Sequence of chain 1.A:
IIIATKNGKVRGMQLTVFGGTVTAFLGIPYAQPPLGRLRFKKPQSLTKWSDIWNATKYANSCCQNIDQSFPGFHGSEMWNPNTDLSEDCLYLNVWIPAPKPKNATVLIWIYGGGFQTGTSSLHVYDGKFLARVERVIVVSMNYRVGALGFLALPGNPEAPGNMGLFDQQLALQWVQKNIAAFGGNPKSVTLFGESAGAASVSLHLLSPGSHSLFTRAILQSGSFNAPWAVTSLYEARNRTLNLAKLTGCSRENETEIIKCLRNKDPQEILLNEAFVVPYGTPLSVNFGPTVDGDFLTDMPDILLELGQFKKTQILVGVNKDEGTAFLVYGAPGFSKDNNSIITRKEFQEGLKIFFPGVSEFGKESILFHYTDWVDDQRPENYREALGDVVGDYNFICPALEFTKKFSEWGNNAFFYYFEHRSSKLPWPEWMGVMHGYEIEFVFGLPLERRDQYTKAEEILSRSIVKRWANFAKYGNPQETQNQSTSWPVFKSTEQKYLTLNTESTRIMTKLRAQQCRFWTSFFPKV

Binding-site contacts:
Ligand atom O5 contacts residue ASN256 of chain 1.A at 2.4 Å (h-bond).
Ligand atom C3 contacts residue ASN256 of chain 1.A at 3.8 Å.
Ligand atom N2 contacts residue ASN256 of chain 1.A at 2.9 Å (h-bond).
Ligand atom C4 contacts residue ASN256 of chain 1.A at 4.2 Å.
Ligand atom C1 contacts residue THR258 of chain 1.A at 4.4 Å.
Ligand atom C1 contacts residue ASN256 of chain 1.A at 1.4 Å.
Ligand atom C5 contacts residue ASN256 of chain 1.A at 3.7 Å.
Ligand atom O7 contacts residue ASN256 of chain 1.A at 2.8 Å (h-bond).
Ligand atom C7 contacts residue ASN256 of chain 1.A at 3.0 Å.
Ligand atom C2 contacts residue ASN256 of chain 1.A at 2.5 Å.
Ligand atom C8 contacts residue ASN256 of chain 1.A at 4.2 Å.
Ligand atom O5 contacts residue THR258 of chain 1.A at 4.5 Å.

A small-molecule ligand and the protein it binds are described below.
Small molecule (SMILES): CC(=O)N[C@@H]1[C@@H](O)[C@H](O)[C@@H](CO)O[C@H]1O